Binding-site contacts:
Ligand atom CAQ contacts residue PHE496 of chain 1.A at 3.9 Å (hydrophobic).
Ligand atom CAK contacts residue ILE495 of chain 1.A at 4.4 Å (hydrophobic).
Ligand atom CAD contacts residue ALA492 of chain 1.A at 3.9 Å (hydrophobic).
Ligand atom CAE contacts residue LEU484 of chain 1.A at 3.5 Å (hydrophobic).
Ligand atom CAB contacts residue TRP500 of chain 1.A at 3.9 Å (hydrophobic).
Ligand atom CBA contacts residue TRP500 of chain 1.A at 4.2 Å (hydrophobic).
Ligand atom CAK contacts residue ALA492 of chain 1.A at 4.1 Å (hydrophobic).
Ligand atom CAD contacts residue LEU484 of chain 1.A at 4.2 Å (hydrophobic).
Ligand atom CAB contacts residue ILE503 of chain 1.A at 3.4 Å (hydrophobic).
Ligand atom CAQ contacts residue ILE495 of chain 1.A at 4.0 Å (hydrophobic).
Ligand atom CAN contacts residue VAL499 of chain 1.A at 4.4 Å (hydrophobic).
Ligand atom CAZ contacts residue ALA492 of chain 1.A at 4.2 Å (hydrophobic).
Ligand atom CAJ contacts residue PHE496 of chain 1.A at 4.5 Å (hydrophobic).
Ligand atom CAD contacts residue TYR488 of chain 1.A at 3.4 Å (hydrophobic).
Ligand atom CAI contacts residue ALA492 of chain 1.A at 4.1 Å (hydrophobic).
Ligand atom CAQ contacts residue ALA492 of chain 1.A at 3.9 Å (hydrophobic).
Ligand atom CBD contacts residue ALA492 of chain 1.A at 4.4 Å (hydrophobic).
Ligand atom CAP contacts residue PHE496 of chain 1.A at 4.0 Å (hydrophobic).

This protein binds this small molecule.
Small molecule (SMILES): CC(C)CCC[C@@H](C)[C@H]1CC[C@H]2[C@@H]3CC=C4C[C@@H](OC(=O)CCC(=O)O)CC[C@]4(C)[C@H]3CC[C@]12C

Sequence of chain 1.A:
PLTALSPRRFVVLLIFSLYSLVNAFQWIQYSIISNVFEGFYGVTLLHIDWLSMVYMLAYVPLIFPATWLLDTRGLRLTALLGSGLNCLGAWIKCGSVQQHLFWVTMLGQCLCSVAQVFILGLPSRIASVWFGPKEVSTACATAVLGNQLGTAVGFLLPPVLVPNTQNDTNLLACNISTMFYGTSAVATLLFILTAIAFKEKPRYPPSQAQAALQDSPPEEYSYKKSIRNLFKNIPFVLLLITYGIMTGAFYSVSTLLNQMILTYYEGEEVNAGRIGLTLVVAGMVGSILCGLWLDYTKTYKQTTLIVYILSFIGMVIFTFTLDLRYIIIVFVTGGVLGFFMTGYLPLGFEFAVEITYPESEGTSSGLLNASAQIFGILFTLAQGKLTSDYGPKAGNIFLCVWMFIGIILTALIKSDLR